Sequence of chain 1.V:
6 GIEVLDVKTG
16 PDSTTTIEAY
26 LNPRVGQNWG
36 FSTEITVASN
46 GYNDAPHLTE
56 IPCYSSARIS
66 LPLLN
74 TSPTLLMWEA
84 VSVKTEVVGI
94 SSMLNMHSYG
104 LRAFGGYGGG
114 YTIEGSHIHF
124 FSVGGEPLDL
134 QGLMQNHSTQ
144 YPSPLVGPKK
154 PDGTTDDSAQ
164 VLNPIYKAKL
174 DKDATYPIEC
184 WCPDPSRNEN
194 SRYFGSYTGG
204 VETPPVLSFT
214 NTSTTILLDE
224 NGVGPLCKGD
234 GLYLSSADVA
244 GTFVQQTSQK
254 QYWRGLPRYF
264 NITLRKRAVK

Binding-site contacts:
Ligand atom O1A contacts residue HIS52 of chain 1.V at 3.7 Å.
Ligand atom C8 contacts residue VAL42 of chain 1.V at 4.0 Å (hydrophobic).
Ligand atom C1 contacts residue HIS52 of chain 1.V at 3.5 Å.
Ligand atom C7 contacts residue THR41 of chain 1.V at 4.0 Å.
Ligand atom C10 contacts residue ALA50 of chain 1.V at 3.1 Å (hydrophobic).
Ligand atom O1B contacts residue HIS52 of chain 1.V at 3.3 Å (h-bond).
Ligand atom C11 contacts residue ALA50 of chain 1.V at 3.7 Å (hydrophobic).
Ligand atom N5 contacts residue THR41 of chain 1.V at 3.1 Å (h-bond).
Ligand atom C11 contacts residue VAL42 of chain 1.V at 4.3 Å (hydrophobic).
Ligand atom C4 contacts residue HIS52 of chain 1.V at 4.1 Å.
Ligand atom C10 contacts residue ALA43 of chain 1.V at 4.1 Å (hydrophobic).
Ligand atom O10 contacts residue ALA50 of chain 1.V at 2.8 Å (h-bond).
Ligand atom O7 contacts residue VAL42 of chain 1.V at 3.6 Å (h-bond).
Ligand atom O10 contacts residue ALA43 of chain 1.V at 3.7 Å.
Ligand atom C9 contacts residue VAL42 of chain 1.V at 3.2 Å (hydrophobic).
Ligand atom C10 contacts residue THR41 of chain 1.V at 3.6 Å.
Ligand atom O10 contacts residue ASP49 of chain 1.V at 3.9 Å.
Ligand atom C10 contacts residue PRO51 of chain 1.V at 3.8 Å (hydrophobic).
Ligand atom O1B contacts residue THR41 of chain 1.V at 4.2 Å.
Ligand atom O9 contacts residue VAL42 of chain 1.V at 3.5 Å (h-bond).
Ligand atom O10 contacts residue PRO51 of chain 1.V at 4.0 Å.
Ligand atom C11 contacts residue THR41 of chain 1.V at 3.0 Å.
Ligand atom C5 contacts residue THR41 of chain 1.V at 4.2 Å.
Ligand atom C9 contacts residue ARG105 of chain 1.U at 3.7 Å.
Ligand atom O9 contacts residue THR41 of chain 1.V at 3.9 Å.
Ligand atom O9 contacts residue ARG105 of chain 1.U at 3.1 Å (salt-bridge).
Ligand atom C11 contacts residue PRO51 of chain 1.V at 3.6 Å (hydrophobic).
Ligand atom O8 contacts residue THR41 of chain 1.V at 3.3 Å.
Ligand atom C11 contacts residue HIS100 of chain 1.U at 4.3 Å.
Ligand atom C4 contacts residue ALA50 of chain 1.V at 3.6 Å (hydrophobic).
Ligand atom C11 contacts residue ASP49 of chain 1.V at 4.0 Å.
Ligand atom C6 contacts residue THR41 of chain 1.V at 4.2 Å.
Ligand atom O10 contacts residue ASN48 of chain 1.V at 3.4 Å (h-bond).
Ligand atom O4 contacts residue ALA50 of chain 1.V at 3.0 Å (h-bond).
Ligand atom C7 contacts residue VAL42 of chain 1.V at 3.8 Å (hydrophobic).
Ligand atom C8 contacts residue THR41 of chain 1.V at 4.1 Å.
Ligand atom C11 contacts residue ALA43 of chain 1.V at 3.7 Å (hydrophobic).
Ligand atom C5 contacts residue ALA50 of chain 1.V at 3.8 Å (hydrophobic).
Ligand atom O7 contacts residue ALA43 of chain 1.V at 3.8 Å.
Ligand atom N5 contacts residue ALA50 of chain 1.V at 3.2 Å (h-bond).

Sequence of chain 1.U:
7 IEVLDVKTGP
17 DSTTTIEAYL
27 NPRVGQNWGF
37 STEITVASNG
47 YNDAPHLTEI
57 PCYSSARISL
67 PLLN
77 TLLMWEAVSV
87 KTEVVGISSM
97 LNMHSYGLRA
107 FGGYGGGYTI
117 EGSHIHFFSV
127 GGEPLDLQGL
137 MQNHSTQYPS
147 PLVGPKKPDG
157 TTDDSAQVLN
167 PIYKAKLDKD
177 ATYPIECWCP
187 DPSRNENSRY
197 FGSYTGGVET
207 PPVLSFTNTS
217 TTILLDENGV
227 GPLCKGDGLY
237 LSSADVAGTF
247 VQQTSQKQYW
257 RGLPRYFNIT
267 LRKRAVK

A small-molecule ligand and the protein it binds are described below.
Small molecule (SMILES): CC(=O)N[C@H]1[C@H]([C@H](O)[C@H](O)CO)O[C@@](O)(C(=O)O)C[C@@H]1O